A protein and the small-molecule ligand that binds it are described below.
Small molecule (SMILES): CC(=O)N[C@@H]1[C@@H](O)[C@H](O)[C@@H](CO)O[C@H]1O

Sequence of chain 1.M:
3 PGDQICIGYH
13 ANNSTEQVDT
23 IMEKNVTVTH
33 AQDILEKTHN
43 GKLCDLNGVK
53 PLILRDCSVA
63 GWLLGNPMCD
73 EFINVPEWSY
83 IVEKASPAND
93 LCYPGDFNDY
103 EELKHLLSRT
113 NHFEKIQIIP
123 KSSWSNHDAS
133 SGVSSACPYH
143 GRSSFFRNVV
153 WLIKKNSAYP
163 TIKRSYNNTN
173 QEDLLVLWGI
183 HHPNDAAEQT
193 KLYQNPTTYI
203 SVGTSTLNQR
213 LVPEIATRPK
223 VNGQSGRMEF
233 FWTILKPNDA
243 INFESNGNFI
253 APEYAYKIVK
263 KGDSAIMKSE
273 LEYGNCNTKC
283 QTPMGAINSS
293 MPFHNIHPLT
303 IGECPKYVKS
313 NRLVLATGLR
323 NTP

Binding-site contacts:
Ligand atom C1 contacts residue ASN290 of chain 1.M at 1.4 Å.
Ligand atom O3 contacts residue ASN290 of chain 1.M at 4.0 Å.
Ligand atom N2 contacts residue ASN290 of chain 1.M at 3.4 Å (h-bond).
Ligand atom C3 contacts residue ASN290 of chain 1.M at 3.7 Å.
Ligand atom O6 contacts residue ASN290 of chain 1.M at 4.1 Å.
Ligand atom O5 contacts residue ASN290 of chain 1.M at 2.4 Å (h-bond).
Ligand atom C7 contacts residue ASN290 of chain 1.M at 4.4 Å.
Ligand atom C5 contacts residue ASN290 of chain 1.M at 3.6 Å.
Ligand atom C4 contacts residue ASN290 of chain 1.M at 4.3 Å.
Ligand atom C2 contacts residue ASN290 of chain 1.M at 2.6 Å.